Sequence of chain 1.A:
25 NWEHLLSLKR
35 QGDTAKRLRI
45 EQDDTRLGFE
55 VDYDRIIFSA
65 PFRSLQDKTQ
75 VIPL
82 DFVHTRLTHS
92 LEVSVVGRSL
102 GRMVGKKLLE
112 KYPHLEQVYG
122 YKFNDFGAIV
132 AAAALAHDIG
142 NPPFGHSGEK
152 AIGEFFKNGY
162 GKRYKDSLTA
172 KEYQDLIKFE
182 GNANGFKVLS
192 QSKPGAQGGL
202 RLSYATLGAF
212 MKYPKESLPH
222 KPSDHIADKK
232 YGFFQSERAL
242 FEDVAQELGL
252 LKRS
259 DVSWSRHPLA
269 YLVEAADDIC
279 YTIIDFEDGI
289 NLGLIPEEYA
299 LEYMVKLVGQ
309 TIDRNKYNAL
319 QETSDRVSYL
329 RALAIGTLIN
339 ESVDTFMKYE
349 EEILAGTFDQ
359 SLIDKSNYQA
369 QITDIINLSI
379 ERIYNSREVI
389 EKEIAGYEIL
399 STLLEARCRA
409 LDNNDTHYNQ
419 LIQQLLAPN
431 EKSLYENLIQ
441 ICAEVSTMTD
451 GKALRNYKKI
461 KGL

Binding-site contacts:
Ligand atom PG contacts residue TYR214 of chain 1.A at 4.2 Å.
Ligand atom C2 contacts residue HIS147 of chain 1.A at 4.3 Å.
Ligand atom C2' contacts residue ASP283 of chain 1.A at 3.2 Å.
Ligand atom O1A contacts residue ARG87 of chain 1.A at 4.3 Å.
Ligand atom O3' contacts residue TYR279 of chain 1.A at 4.0 Å.
Ligand atom N1 contacts residue HIS147 of chain 1.A at 4.4 Å.
Ligand atom C8 contacts residue TYR382 of chain 1.A at 4.3 Å (hydrophobic).
Ligand atom C2 contacts residue TYR382 of chain 1.A at 4.0 Å (hydrophobic).
Ligand atom C6 contacts residue TYR382 of chain 1.A at 4.1 Å (hydrophobic).
Ligand atom C4 contacts residue TYR382 of chain 1.A at 4.2 Å (hydrophobic).
Ligand atom O3G contacts residue ASN183 of chain 1.A at 4.2 Å.
Ligand atom C4' contacts residue GLN74 of chain 1.A at 3.5 Å.
Ligand atom C3' contacts residue ASP283 of chain 1.A at 3.2 Å.
Ligand atom C1' contacts residue TYR382 of chain 1.A at 4.2 Å (hydrophobic).
Ligand atom O3' contacts residue GLN74 of chain 1.A at 2.9 Å (h-bond).
Ligand atom N9 contacts residue TYR382 of chain 1.A at 4.1 Å.
Ligand atom C4' contacts residue ARG87 of chain 1.A at 4.2 Å.
Ligand atom N7 contacts residue TYR382 of chain 1.A at 4.3 Å.
Ligand atom C2' contacts residue VAL75 of chain 1.A at 4.3 Å (hydrophobic).
Ligand atom C5' contacts residue ARG87 of chain 1.A at 3.4 Å.
Ligand atom O3G contacts residue LYS213 of chain 1.A at 2.8 Å (salt-bridge).
Ligand atom O1G contacts residue LYS213 of chain 1.A at 4.1 Å.
Ligand atom PG contacts residue LYS213 of chain 1.A at 4.0 Å.
Ligand atom C2' contacts residue TYR382 of chain 1.A at 3.3 Å (hydrophobic).
Ligand atom O4' contacts residue GLN74 of chain 1.A at 4.2 Å.
Ligand atom C2' contacts residue TYR279 of chain 1.A at 4.2 Å (hydrophobic).
Ligand atom O1G contacts residue TYR214 of chain 1.A at 3.0 Å (h-bond).
Ligand atom O2G contacts residue ASN183 of chain 1.A at 4.0 Å.
Ligand atom C3' contacts residue GLN74 of chain 1.A at 3.7 Å.
Ligand atom O3' contacts residue VAL75 of chain 1.A at 3.5 Å.
Ligand atom N3 contacts residue TYR382 of chain 1.A at 4.0 Å.
Ligand atom C1' contacts residue GLN74 of chain 1.A at 4.3 Å.
Ligand atom N1 contacts residue TYR382 of chain 1.A at 4.0 Å.
Ligand atom C5' contacts residue GLN74 of chain 1.A at 3.8 Å.
Ligand atom C6 contacts residue HIS147 of chain 1.A at 4.4 Å.
Ligand atom C5 contacts residue TYR382 of chain 1.A at 4.1 Å (hydrophobic).
Ligand atom O2G contacts residue LYS231 of chain 1.A at 3.9 Å.
Ligand atom O1B contacts residue TYR279 of chain 1.A at 4.2 Å.
Ligand atom C3' contacts residue TYR279 of chain 1.A at 3.9 Å (hydrophobic).
Ligand atom O3' contacts residue ASP283 of chain 1.A at 2.5 Å (salt-bridge).

The small molecule below binds the protein below.
Small molecule (SMILES): Nc1ncnc2c1ncn2[C@H]1C[C@H](O)[C@@H](CO[P](=O)(O)O[P](=O)(O)OP(=O)(O)O)O1